Sequence of chain 1.C:
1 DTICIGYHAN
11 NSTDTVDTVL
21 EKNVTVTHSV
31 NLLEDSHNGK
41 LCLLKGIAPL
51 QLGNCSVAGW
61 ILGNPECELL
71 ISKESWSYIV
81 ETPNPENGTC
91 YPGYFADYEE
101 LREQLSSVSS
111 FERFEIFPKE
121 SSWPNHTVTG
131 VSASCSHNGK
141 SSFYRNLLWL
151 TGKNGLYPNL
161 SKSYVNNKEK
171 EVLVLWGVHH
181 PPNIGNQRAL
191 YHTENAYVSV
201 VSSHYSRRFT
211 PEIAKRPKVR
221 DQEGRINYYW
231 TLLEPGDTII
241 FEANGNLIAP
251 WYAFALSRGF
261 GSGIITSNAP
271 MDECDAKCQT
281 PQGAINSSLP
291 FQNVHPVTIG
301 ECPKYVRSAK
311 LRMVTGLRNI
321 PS

Binding-site contacts:
Ligand atom C7 contacts residue ASN23 of chain 1.C at 3.5 Å.
Ligand atom C1 contacts residue LYS22 of chain 1.C at 4.4 Å.
Ligand atom O7 contacts residue ASN23 of chain 1.C at 3.5 Å (h-bond).
Ligand atom O7 contacts residue LYS22 of chain 1.C at 4.1 Å.
Ligand atom C5 contacts residue ASN23 of chain 1.C at 3.8 Å.
Ligand atom C3 contacts residue ASN23 of chain 1.C at 3.9 Å.
Ligand atom C1 contacts residue ASN23 of chain 1.C at 1.5 Å.
Ligand atom N2 contacts residue ASN23 of chain 1.C at 2.9 Å (h-bond).
Ligand atom O5 contacts residue ASN23 of chain 1.C at 2.5 Å (h-bond).
Ligand atom C8 contacts residue LYS22 of chain 1.C at 3.6 Å.
Ligand atom C4 contacts residue ASN23 of chain 1.C at 4.4 Å.
Ligand atom C7 contacts residue LYS22 of chain 1.C at 4.1 Å.
Ligand atom C2 contacts residue ASN23 of chain 1.C at 2.5 Å.

A protein and the small-molecule ligand that binds it are described below.
Small molecule (SMILES): CC(=O)N[C@@H]1[C@@H](O)[C@H](O)[C@@H](CO)O[C@H]1O